This protein binds this small molecule.
Small molecule (SMILES): CC(=O)N[C@@H]1[C@@H](O)[C@H](O)[C@@H](CO)O[C@H]1O

Binding-site contacts:
Ligand atom C4 contacts residue ASN100 of chain 1.E at 4.1 Å.
Ligand atom O5 contacts residue ASN100 of chain 1.E at 2.2 Å (h-bond).
Ligand atom C2 contacts residue ASN100 of chain 1.E at 2.3 Å.
Ligand atom C7 contacts residue ASN100 of chain 1.E at 3.1 Å.
Ligand atom C1 contacts residue ASN100 of chain 1.E at 1.5 Å.
Ligand atom C5 contacts residue ASN100 of chain 1.E at 3.5 Å.
Ligand atom N2 contacts residue ASN100 of chain 1.E at 2.7 Å (h-bond).
Ligand atom O7 contacts residue ASN100 of chain 1.E at 3.4 Å (h-bond).
Ligand atom C3 contacts residue ASN100 of chain 1.E at 3.7 Å.
Ligand atom C8 contacts residue ASN100 of chain 1.E at 4.2 Å.

Sequence of chain 1.E:
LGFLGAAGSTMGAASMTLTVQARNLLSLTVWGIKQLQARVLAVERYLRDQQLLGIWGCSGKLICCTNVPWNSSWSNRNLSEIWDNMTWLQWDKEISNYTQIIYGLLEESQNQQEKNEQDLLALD